Binding-site contacts:
Ligand atom C4 contacts residue ASN157 of chain 1.D at 4.3 Å.
Ligand atom O5 contacts residue ASN157 of chain 1.D at 2.4 Å (h-bond).
Ligand atom N2 contacts residue ASN157 of chain 1.D at 3.0 Å (h-bond).
Ligand atom C5 contacts residue ASN157 of chain 1.D at 3.8 Å.
Ligand atom C8 contacts residue SER155 of chain 1.D at 4.1 Å.
Ligand atom C8 contacts residue PHE156 of chain 1.D at 3.6 Å (hydrophobic).
Ligand atom C7 contacts residue ASN157 of chain 1.D at 3.5 Å.
Ligand atom O7 contacts residue PHE156 of chain 1.D at 4.1 Å.
Ligand atom O7 contacts residue GLN135 of chain 1.D at 4.5 Å.
Ligand atom C7 contacts residue PHE156 of chain 1.D at 4.2 Å (hydrophobic).
Ligand atom C3 contacts residue ASN157 of chain 1.D at 3.9 Å.
Ligand atom C8 contacts residue ASN157 of chain 1.D at 3.9 Å.
Ligand atom C1 contacts residue ASN157 of chain 1.D at 1.5 Å.
Ligand atom C8 contacts residue LYS168 of chain 1.D at 3.9 Å.
Ligand atom C2 contacts residue ASN157 of chain 1.D at 2.5 Å.
Ligand atom O7 contacts residue ASN157 of chain 1.D at 3.6 Å.

The small molecule below binds the protein below.
Small molecule (SMILES): CC(=O)N[C@@H]1[C@@H](O)[C@H](O)[C@@H](CO)O[C@H]1O

Sequence of chain 1.D:
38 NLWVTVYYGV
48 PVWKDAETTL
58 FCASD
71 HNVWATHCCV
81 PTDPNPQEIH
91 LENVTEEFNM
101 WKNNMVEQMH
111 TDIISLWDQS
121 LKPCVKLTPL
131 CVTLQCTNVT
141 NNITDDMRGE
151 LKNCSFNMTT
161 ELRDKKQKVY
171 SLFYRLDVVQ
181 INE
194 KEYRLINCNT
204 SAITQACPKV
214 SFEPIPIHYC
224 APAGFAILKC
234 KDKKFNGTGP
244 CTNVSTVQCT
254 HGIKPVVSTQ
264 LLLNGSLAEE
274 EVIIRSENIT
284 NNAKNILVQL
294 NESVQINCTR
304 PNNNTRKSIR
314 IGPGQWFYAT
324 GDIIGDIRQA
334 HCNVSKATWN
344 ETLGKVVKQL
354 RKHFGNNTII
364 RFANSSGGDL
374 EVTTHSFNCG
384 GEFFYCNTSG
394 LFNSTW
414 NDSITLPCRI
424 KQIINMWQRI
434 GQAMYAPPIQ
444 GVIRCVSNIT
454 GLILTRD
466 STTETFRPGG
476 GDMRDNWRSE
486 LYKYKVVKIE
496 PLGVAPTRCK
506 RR